Binding-site contacts:
Ligand atom C5 contacts residue ASN503 of chain 1.B at 3.5 Å.
Ligand atom C6 contacts residue SER479 of chain 1.B at 3.0 Å.
Ligand atom O6 contacts residue ASN503 of chain 1.B at 4.3 Å.
Ligand atom N2 contacts residue ASN503 of chain 1.B at 3.5 Å (h-bond).
Ligand atom O6 contacts residue SER479 of chain 1.B at 3.3 Å (h-bond).
Ligand atom C3 contacts residue ASN503 of chain 1.B at 3.7 Å.
Ligand atom C5 contacts residue SER479 of chain 1.B at 4.3 Å.
Ligand atom C1 contacts residue ASN503 of chain 1.B at 1.4 Å.
Ligand atom C2 contacts residue ASN503 of chain 1.B at 2.5 Å.
Ligand atom O5 contacts residue ASN503 of chain 1.B at 2.2 Å (h-bond).
Ligand atom O6 contacts residue HIS478 of chain 1.B at 3.9 Å.
Ligand atom C4 contacts residue ASN503 of chain 1.B at 3.9 Å.

Sequence of chain 1.B:
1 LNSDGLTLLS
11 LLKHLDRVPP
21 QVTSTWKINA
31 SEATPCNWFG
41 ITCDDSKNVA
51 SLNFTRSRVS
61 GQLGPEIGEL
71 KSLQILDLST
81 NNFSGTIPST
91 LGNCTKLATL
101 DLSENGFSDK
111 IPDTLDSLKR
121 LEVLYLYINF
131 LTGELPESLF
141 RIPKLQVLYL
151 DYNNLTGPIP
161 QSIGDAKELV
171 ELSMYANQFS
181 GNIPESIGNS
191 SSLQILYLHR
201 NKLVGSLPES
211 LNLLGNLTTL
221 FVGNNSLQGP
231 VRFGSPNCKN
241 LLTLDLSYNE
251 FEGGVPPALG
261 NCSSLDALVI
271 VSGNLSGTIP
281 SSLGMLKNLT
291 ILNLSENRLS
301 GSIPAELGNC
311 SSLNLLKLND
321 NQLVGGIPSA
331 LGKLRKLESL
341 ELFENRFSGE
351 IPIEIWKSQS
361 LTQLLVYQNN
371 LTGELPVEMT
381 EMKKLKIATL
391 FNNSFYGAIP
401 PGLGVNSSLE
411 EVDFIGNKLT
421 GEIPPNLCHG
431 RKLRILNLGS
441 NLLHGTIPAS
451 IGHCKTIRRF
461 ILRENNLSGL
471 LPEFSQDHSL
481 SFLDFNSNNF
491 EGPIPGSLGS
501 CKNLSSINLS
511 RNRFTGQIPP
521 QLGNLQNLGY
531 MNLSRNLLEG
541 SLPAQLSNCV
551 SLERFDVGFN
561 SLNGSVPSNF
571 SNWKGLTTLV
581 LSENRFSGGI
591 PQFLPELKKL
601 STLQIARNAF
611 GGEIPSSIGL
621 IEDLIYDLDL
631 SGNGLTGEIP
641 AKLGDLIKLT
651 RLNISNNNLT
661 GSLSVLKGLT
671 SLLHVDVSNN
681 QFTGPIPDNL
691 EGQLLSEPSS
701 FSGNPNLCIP

A small-molecule ligand and the protein it binds are described below.
Small molecule (SMILES): CC(=O)N[C@@H]1[C@@H](O)[C@H](O)[C@@H](CO)O[C@H]1O